The protein below binds the small molecule below.
Small molecule (SMILES): Cc1cc(CCCCCOc2ccc(C3=NCCO3)cc2)on1

Binding-site contacts:
Ligand atom C6B contacts residue ILE104 of chain 43.A at 3.6 Å (hydrophobic).
Ligand atom C31 contacts residue ASN219 of chain 43.A at 3.3 Å.
Ligand atom C2A contacts residue TYR152 of chain 43.A at 3.6 Å (hydrophobic).
Ligand atom C1C contacts residue LEU106 of chain 43.A at 3.8 Å (hydrophobic).
Ligand atom O1 contacts residue MET221 of chain 43.A at 3.9 Å.
Ligand atom N2 contacts residue ASN219 of chain 43.A at 3.8 Å.
Ligand atom C6B contacts residue TYR128 of chain 43.A at 3.3 Å (hydrophobic).
Ligand atom C1B contacts residue VAL188 of chain 43.A at 3.8 Å (hydrophobic).
Ligand atom O1B contacts residue TYR128 of chain 43.A at 3.4 Å (h-bond).
Ligand atom C1B contacts residue TYR128 of chain 43.A at 3.6 Å (hydrophobic).
Ligand atom N3A contacts residue PHE186 of chain 43.A at 4.0 Å.
Ligand atom C4A contacts residue PRO174 of chain 43.A at 3.1 Å (hydrophobic).
Ligand atom N2 contacts residue LEU106 of chain 43.A at 3.8 Å.
Ligand atom C3 contacts residue ASN219 of chain 43.A at 4.0 Å.
Ligand atom C4C contacts residue VAL191 of chain 43.A at 3.0 Å (hydrophobic).
Ligand atom C1B contacts residue ILE104 of chain 43.A at 4.0 Å (hydrophobic).
Ligand atom C5B contacts residue MET224 of chain 43.A at 3.8 Å (hydrophobic).
Ligand atom C5C contacts residue VAL191 of chain 43.A at 3.8 Å (hydrophobic).
Ligand atom C4B contacts residue PHE186 of chain 43.A at 3.6 Å (hydrophobic).
Ligand atom C4C contacts residue VAL188 of chain 43.A at 3.7 Å (hydrophobic).
Ligand atom N3A contacts residue PRO174 of chain 43.A at 3.7 Å.
Ligand atom C2A contacts residue PHE186 of chain 43.A at 3.3 Å (hydrophobic).
Ligand atom C1C contacts residue TYR128 of chain 43.A at 3.7 Å (hydrophobic).
Ligand atom N3A contacts residue ALA24 of chain 43.C at 3.8 Å.
Ligand atom N3A contacts residue TYR152 of chain 43.A at 3.5 Å.
Ligand atom C5A contacts residue PHE186 of chain 43.A at 3.5 Å (hydrophobic).
Ligand atom C2B contacts residue VAL188 of chain 43.A at 3.5 Å (hydrophobic).
Ligand atom O1A contacts residue PHE186 of chain 43.A at 3.0 Å.
Ligand atom C2C contacts residue TYR197 of chain 43.A at 3.7 Å (hydrophobic).
Ligand atom C5 contacts residue LEU106 of chain 43.A at 3.8 Å (hydrophobic).
Ligand atom C4B contacts residue TYR152 of chain 43.A at 3.8 Å (hydrophobic).
Ligand atom C3B contacts residue TYR152 of chain 43.A at 3.7 Å (hydrophobic).
Ligand atom C3B contacts residue VAL188 of chain 43.A at 3.8 Å (hydrophobic).
Ligand atom C3C contacts residue TYR128 of chain 43.A at 3.4 Å (hydrophobic).
Ligand atom O1B contacts residue ILE104 of chain 43.A at 3.9 Å.
Ligand atom C4 contacts residue LEU106 of chain 43.A at 3.9 Å (hydrophobic).
Ligand atom C4 contacts residue TYR197 of chain 43.A at 3.8 Å (hydrophobic).
Ligand atom C5A contacts residue VAL176 of chain 43.A at 3.6 Å (hydrophobic).
Ligand atom O1 contacts residue LEU106 of chain 43.A at 3.7 Å.
Ligand atom C5B contacts residue PHE186 of chain 43.A at 3.9 Å (hydrophobic).

Sequence of chain 43.C:
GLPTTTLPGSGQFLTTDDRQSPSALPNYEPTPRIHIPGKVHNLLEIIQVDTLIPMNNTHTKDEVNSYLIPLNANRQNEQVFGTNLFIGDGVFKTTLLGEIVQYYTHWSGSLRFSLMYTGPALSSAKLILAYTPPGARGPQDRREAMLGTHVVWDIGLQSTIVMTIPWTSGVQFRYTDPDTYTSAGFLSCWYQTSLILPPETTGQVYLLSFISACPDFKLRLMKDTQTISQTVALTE

Sequence of chain 43.A:
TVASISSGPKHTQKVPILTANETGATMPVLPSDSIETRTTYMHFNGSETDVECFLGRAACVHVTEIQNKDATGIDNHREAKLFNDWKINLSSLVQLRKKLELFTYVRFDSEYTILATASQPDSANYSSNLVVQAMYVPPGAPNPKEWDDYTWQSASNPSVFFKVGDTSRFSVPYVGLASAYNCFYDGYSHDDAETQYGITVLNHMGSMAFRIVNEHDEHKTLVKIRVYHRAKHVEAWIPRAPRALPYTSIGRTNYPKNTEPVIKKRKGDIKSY